Sequence of chain 1.D:
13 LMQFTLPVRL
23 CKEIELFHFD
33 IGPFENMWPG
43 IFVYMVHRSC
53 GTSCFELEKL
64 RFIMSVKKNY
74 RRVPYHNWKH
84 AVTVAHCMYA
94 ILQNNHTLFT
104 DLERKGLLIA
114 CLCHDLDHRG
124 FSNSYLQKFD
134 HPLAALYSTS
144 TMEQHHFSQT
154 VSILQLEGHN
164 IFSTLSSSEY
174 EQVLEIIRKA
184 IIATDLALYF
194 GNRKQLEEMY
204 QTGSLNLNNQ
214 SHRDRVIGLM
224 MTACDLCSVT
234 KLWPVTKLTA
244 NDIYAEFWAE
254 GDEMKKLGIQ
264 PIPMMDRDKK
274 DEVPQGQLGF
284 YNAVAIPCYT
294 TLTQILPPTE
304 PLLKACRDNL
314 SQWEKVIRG

Binding-site contacts:
Ligand atom C28 contacts residue GLU275 of chain 1.D at 3.1 Å.
Ligand atom C19 contacts residue GLY279 of chain 1.D at 3.5 Å.
Ligand atom C3 contacts residue SER231 of chain 1.D at 3.3 Å.
Ligand atom C20 contacts residue GLY279 of chain 1.D at 3.6 Å.
Ligand atom C26 contacts residue GLU275 of chain 1.D at 3.1 Å.
Ligand atom C6 contacts residue VAL232 of chain 1.D at 3.8 Å (hydrophobic).
Ligand atom C29 contacts residue MET267 of chain 1.D at 3.4 Å (hydrophobic).
Ligand atom N23 contacts residue MET267 of chain 1.D at 3.2 Å.
Ligand atom C5 contacts residue GLN280 of chain 1.D at 3.5 Å.
Ligand atom C24 contacts residue MET267 of chain 1.D at 3.4 Å (hydrophobic).
Ligand atom C27 contacts residue VAL276 of chain 1.D at 3.4 Å (hydrophobic).
Ligand atom C13 contacts residue PHE283 of chain 1.D at 3.6 Å (hydrophobic).
Ligand atom C17 contacts residue MET267 of chain 1.D at 3.0 Å (hydrophobic).
Ligand atom C19 contacts residue MET267 of chain 1.D at 3.3 Å (hydrophobic).
Ligand atom N10 contacts residue PHE250 of chain 1.D at 3.6 Å.
Ligand atom C9 contacts residue PHE250 of chain 1.D at 3.7 Å (hydrophobic).
Ligand atom C29 contacts residue TYR247 of chain 1.D at 3.3 Å (hydrophobic).
Ligand atom C22 contacts residue TYR247 of chain 1.D at 3.6 Å (hydrophobic).
Ligand atom N23 contacts residue GLY279 of chain 1.D at 3.7 Å.
Ligand atom C24 contacts residue GLY279 of chain 1.D at 3.5 Å.
Ligand atom C3 contacts residue THR239 of chain 1.D at 3.6 Å.
Ligand atom C22 contacts residue GLY279 of chain 1.D at 3.3 Å.
Ligand atom C25 contacts residue GLU275 of chain 1.D at 3.6 Å.
Ligand atom C9 contacts residue MET267 of chain 1.D at 3.5 Å (hydrophobic).
Ligand atom O21 contacts residue GLY279 of chain 1.D at 3.4 Å.
Ligand atom C8 contacts residue PHE283 of chain 1.D at 3.6 Å (hydrophobic).
Ligand atom C26 contacts residue LYS272 of chain 1.D at 3.3 Å.
Ligand atom N4 contacts residue THR239 of chain 1.D at 3.4 Å (h-bond).
Ligand atom C26 contacts residue VAL276 of chain 1.D at 3.6 Å (hydrophobic).
Ligand atom N2 contacts residue SER231 of chain 1.D at 2.6 Å.
Ligand atom N2 contacts residue VAL232 of chain 1.D at 3.6 Å.
Ligand atom C1 contacts residue SER231 of chain 1.D at 3.7 Å.
Ligand atom C27 contacts residue GLU275 of chain 1.D at 3.6 Å.
Ligand atom C18 contacts residue MET267 of chain 1.D at 3.2 Å (hydrophobic).
Ligand atom C12 contacts residue PHE283 of chain 1.D at 3.6 Å (hydrophobic).
Ligand atom C18 contacts residue PHE283 of chain 1.D at 3.6 Å (hydrophobic).
Ligand atom C22 contacts residue MET267 of chain 1.D at 3.6 Å (hydrophobic).
Ligand atom O14 contacts residue GLN280 of chain 1.D at 2.9 Å (h-bond).
Ligand atom N23 contacts residue TYR247 of chain 1.D at 2.8 Å (h-bond).
Ligand atom N10 contacts residue MET267 of chain 1.D at 3.7 Å.

The protein below binds the small molecule below.
Small molecule (SMILES): Cc1oc(-c2ccccc2)nc1CCn1cccc(C(=O)Nc2cncnc2)c1=O